Binding-site contacts:
Ligand atom N2 contacts residue THR1100 of chain 1.C at 4.4 Å.
Ligand atom N2 contacts residue ASN1098 of chain 1.C at 2.9 Å (h-bond).
Ligand atom C4 contacts residue ASN1098 of chain 1.C at 4.2 Å.
Ligand atom O5 contacts residue HIS1101 of chain 1.C at 3.8 Å.
Ligand atom C5 contacts residue ASN1098 of chain 1.C at 3.6 Å.
Ligand atom C1 contacts residue HIS1101 of chain 1.C at 4.2 Å.
Ligand atom C2 contacts residue ASN1098 of chain 1.C at 2.5 Å.
Ligand atom C6 contacts residue PHE1103 of chain 1.C at 4.1 Å (hydrophobic).
Ligand atom C1 contacts residue THR1100 of chain 1.C at 4.4 Å.
Ligand atom C8 contacts residue ASN1098 of chain 1.C at 3.9 Å.
Ligand atom O5 contacts residue PHE1103 of chain 1.C at 4.0 Å.
Ligand atom O6 contacts residue PHE1103 of chain 1.C at 4.2 Å.
Ligand atom C5 contacts residue HIS1101 of chain 1.C at 3.7 Å.
Ligand atom C1 contacts residue ASN1098 of chain 1.C at 1.4 Å.
Ligand atom C3 contacts residue ASN1098 of chain 1.C at 3.8 Å.
Ligand atom O7 contacts residue ASN1098 of chain 1.C at 3.1 Å (h-bond).
Ligand atom C6 contacts residue HIS1101 of chain 1.C at 4.0 Å.
Ligand atom O7 contacts residue HIS1101 of chain 1.C at 4.0 Å.
Ligand atom C7 contacts residue ASN1098 of chain 1.C at 3.2 Å.
Ligand atom O5 contacts residue ASN1098 of chain 1.C at 2.3 Å (h-bond).

This protein binds this small molecule.
Small molecule (SMILES): CC(=O)N[C@H]1[C@H](O[C@H]2[C@H](O)[C@@H](NC(C)=O)CO[C@@H]2CO)O[C@H](CO)[C@@H](O)[C@@H]1O

Sequence of chain 1.C:
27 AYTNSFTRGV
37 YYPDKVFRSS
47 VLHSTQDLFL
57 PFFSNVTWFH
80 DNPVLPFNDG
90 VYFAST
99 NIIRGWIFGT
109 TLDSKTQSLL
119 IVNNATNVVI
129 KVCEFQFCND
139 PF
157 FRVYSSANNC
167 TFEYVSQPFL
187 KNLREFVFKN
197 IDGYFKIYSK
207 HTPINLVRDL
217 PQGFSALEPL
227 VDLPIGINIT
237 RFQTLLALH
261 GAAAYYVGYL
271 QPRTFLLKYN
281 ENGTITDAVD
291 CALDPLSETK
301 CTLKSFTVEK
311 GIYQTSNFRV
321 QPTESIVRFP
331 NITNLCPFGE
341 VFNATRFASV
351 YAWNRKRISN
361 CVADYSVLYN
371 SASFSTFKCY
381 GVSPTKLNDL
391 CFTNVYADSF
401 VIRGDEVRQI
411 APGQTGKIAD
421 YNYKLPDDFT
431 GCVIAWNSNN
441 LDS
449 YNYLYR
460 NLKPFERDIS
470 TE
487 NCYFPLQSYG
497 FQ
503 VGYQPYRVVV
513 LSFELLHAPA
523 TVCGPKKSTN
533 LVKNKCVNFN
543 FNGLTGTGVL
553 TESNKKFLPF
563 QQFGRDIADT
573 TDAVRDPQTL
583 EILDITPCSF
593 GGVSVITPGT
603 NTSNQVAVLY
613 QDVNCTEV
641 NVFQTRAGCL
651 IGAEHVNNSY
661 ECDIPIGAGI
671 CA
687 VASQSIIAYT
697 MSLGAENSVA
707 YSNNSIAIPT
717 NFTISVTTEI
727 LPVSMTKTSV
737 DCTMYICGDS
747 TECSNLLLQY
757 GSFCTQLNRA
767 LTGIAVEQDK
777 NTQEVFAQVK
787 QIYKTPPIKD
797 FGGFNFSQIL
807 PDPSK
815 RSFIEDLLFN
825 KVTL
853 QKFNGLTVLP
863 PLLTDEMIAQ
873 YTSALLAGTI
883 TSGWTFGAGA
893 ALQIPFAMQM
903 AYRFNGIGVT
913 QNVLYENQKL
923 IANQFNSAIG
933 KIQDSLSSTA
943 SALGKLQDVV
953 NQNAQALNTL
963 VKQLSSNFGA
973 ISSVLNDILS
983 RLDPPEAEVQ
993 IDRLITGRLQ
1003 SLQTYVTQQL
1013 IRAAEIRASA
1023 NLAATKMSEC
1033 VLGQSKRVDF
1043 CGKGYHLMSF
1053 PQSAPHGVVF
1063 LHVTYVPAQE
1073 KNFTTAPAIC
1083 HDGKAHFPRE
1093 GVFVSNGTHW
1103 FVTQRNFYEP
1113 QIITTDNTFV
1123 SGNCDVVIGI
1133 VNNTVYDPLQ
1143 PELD